This small molecule binds to this protein.
Small molecule (SMILES): [H]/N=C(\N)N[C@H]1C=C(C(=O)O)O[C@@H]([C@H](O)[C@H](O)CO)[C@@H]1NC(C)=O

Binding-site contacts:
Ligand atom C3 contacts residue GLU41 of chain 2.A at 3.5 Å.
Ligand atom O8 contacts residue ARG216 of chain 2.A at 3.4 Å.
Ligand atom NE contacts residue ASP73 of chain 2.A at 3.0 Å (salt-bridge).
Ligand atom NH2 contacts residue TRP101 of chain 2.A at 3.0 Å (h-bond).
Ligand atom C2 contacts residue TYR333 of chain 2.A at 2.8 Å (hydrophobic).
Ligand atom O1B contacts residue ARG298 of chain 2.A at 2.9 Å (salt-bridge).
Ligand atom O1A contacts residue ARG298 of chain 2.A at 2.9 Å (salt-bridge).
Ligand atom O6 contacts residue TYR333 of chain 2.A at 3.4 Å (h-bond).
Ligand atom C3 contacts residue ASP73 of chain 2.A at 3.6 Å.
Ligand atom O1B contacts residue TYR333 of chain 2.A at 3.3 Å (h-bond).
Ligand atom O10 contacts residue ARG74 of chain 2.A at 2.7 Å (salt-bridge).
Ligand atom O9 contacts residue GLU199 of chain 2.A at 2.7 Å (salt-bridge).
Ligand atom NH2 contacts residue ASP73 of chain 2.A at 3.2 Å (salt-bridge).
Ligand atom C4 contacts residue ASP73 of chain 2.A at 3.6 Å.
Ligand atom C10 contacts residue ARG74 of chain 2.A at 3.8 Å.
Ligand atom C1 contacts residue ARG298 of chain 2.A at 3.5 Å.
Ligand atom NH1 contacts residue GLU150 of chain 2.A at 3.1 Å (salt-bridge).
Ligand atom CZ contacts residue GLU41 of chain 2.A at 3.6 Å.
Ligand atom C8 contacts residue ARG216 of chain 2.A at 3.6 Å.
Ligand atom O1A contacts residue ARG216 of chain 2.A at 3.3 Å (salt-bridge).
Ligand atom C1 contacts residue ARG40 of chain 2.A at 3.8 Å.
Ligand atom O9 contacts residue ALA169 of chain 2.A at 3.5 Å.
Ligand atom C4 contacts residue GLU41 of chain 2.A at 3.8 Å.
Ligand atom C3 contacts residue TYR333 of chain 2.A at 3.0 Å (hydrophobic).
Ligand atom C9 contacts residue GLU199 of chain 2.A at 3.6 Å.
Ligand atom C1 contacts residue TYR333 of chain 2.A at 3.0 Å (hydrophobic).
Ligand atom C8 contacts residue GLU199 of chain 2.A at 3.8 Å.
Ligand atom NH1 contacts residue TRP101 of chain 2.A at 3.2 Å (h-bond).
Ligand atom C11 contacts residue TRP101 of chain 2.A at 3.7 Å (hydrophobic).
Ligand atom O9 contacts residue ARG147 of chain 2.A at 3.6 Å.
Ligand atom NH2 contacts residue ARG78 of chain 2.A at 3.1 Å (salt-bridge).
Ligand atom O1A contacts residue TYR333 of chain 2.A at 3.6 Å.
Ligand atom NH2 contacts residue GLU41 of chain 2.A at 3.7 Å.
Ligand atom C4 contacts residue TYR333 of chain 2.A at 3.8 Å (hydrophobic).
Ligand atom NE contacts residue GLU41 of chain 2.A at 3.2 Å (salt-bridge).
Ligand atom O8 contacts residue GLU199 of chain 2.A at 2.9 Å (salt-bridge).
Ligand atom O10 contacts residue ASP73 of chain 2.A at 3.3 Å.
Ligand atom CZ contacts residue TRP101 of chain 2.A at 3.6 Å (hydrophobic).
Ligand atom C9 contacts residue ALA169 of chain 2.A at 3.4 Å (hydrophobic).
Ligand atom O1B contacts residue ARG40 of chain 2.A at 2.7 Å (salt-bridge).

Sequence of chain 2.A:
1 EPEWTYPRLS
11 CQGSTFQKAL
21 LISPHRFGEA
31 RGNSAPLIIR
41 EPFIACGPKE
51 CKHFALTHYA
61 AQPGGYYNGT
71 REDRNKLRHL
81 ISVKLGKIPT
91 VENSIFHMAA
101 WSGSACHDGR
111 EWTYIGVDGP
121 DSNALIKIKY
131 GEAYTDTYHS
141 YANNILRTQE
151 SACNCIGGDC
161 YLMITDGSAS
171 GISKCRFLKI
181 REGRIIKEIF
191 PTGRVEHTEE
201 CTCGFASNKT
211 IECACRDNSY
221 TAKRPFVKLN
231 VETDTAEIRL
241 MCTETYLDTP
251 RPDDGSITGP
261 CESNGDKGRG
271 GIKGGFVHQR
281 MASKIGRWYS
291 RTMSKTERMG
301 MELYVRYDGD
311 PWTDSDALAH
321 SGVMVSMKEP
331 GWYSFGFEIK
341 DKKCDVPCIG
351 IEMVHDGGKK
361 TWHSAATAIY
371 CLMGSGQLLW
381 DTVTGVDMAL